Binding-site contacts:
Ligand atom O5 contacts residue PHE189 of chain 1.A at 4.2 Å.
Ligand atom C3 contacts residue ARG240 of chain 1.A at 4.2 Å.
Ligand atom C2 contacts residue GLU247 of chain 1.A at 4.0 Å.
Ligand atom C1 contacts residue PHE189 of chain 1.A at 3.3 Å (hydrophobic).
Ligand atom C4 contacts residue GLN243 of chain 1.A at 3.9 Å.
Ligand atom C3 contacts residue THR244 of chain 1.A at 4.3 Å.
Ligand atom O6 contacts residue GLU191 of chain 1.A at 2.4 Å (salt-bridge).
Ligand atom O5 contacts residue ARG207 of chain 1.A at 4.3 Å.
Ligand atom O6 contacts residue ARG240 of chain 1.A at 3.2 Å (salt-bridge).
Ligand atom C1 contacts residue THR244 of chain 1.A at 3.9 Å.
Ligand atom C2 contacts residue THR244 of chain 1.A at 4.2 Å.
Ligand atom C2 contacts residue PHE189 of chain 1.A at 4.4 Å (hydrophobic).
Ligand atom O5 contacts residue GLU191 of chain 1.A at 2.9 Å (salt-bridge).
Ligand atom C1 contacts residue ARG207 of chain 1.A at 3.8 Å.
Ligand atom O5 contacts residue SER190 of chain 1.A at 3.6 Å.
Ligand atom C2 contacts residue ARG207 of chain 1.A at 3.9 Å.
Ligand atom C2 contacts residue GLU191 of chain 1.A at 4.1 Å.
Ligand atom C3 contacts residue GLU191 of chain 1.A at 3.2 Å.
Ligand atom C4 contacts residue GLU247 of chain 1.A at 3.0 Å.
Ligand atom C3 contacts residue GLU247 of chain 1.A at 3.7 Å.
Ligand atom C3 contacts residue ARG207 of chain 1.A at 4.2 Å.
Ligand atom C4 contacts residue GLU191 of chain 1.A at 4.1 Å.
Ligand atom C1 contacts residue GLU247 of chain 1.A at 3.7 Å.
Ligand atom C4 contacts residue THR244 of chain 1.A at 4.0 Å.
Ligand atom C4 contacts residue ARG240 of chain 1.A at 4.3 Å.

Sequence of chain 1.A:
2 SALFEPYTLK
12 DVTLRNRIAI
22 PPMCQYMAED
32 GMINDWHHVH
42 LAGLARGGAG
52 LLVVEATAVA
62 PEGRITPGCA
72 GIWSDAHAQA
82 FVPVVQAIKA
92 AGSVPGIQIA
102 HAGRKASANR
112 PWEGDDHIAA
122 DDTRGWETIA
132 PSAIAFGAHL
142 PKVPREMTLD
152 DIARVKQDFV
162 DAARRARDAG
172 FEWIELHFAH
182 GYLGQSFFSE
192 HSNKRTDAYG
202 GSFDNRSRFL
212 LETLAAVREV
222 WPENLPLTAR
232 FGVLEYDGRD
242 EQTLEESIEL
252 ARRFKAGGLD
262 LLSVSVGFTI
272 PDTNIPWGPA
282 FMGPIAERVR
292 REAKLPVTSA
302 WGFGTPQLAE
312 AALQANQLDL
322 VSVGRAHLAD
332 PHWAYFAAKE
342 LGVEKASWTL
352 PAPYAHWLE

The small molecule below binds the protein below.
Small molecule (SMILES): C[C@@H](O)[C@@H](C)O